The small molecule below binds the protein below.
Small molecule (SMILES): C=C1CN=c2nc(N)[nH]c(=O)c2=N1

Binding-site contacts:
Ligand atom C2 contacts residue ASP173 of chain 1.A at 3.2 Å.
Ligand atom C6A contacts residue PAB1 of chain 1.C at 2.5 Å.
Ligand atom N5 contacts residue PAB1 of chain 1.C at 3.8 Å.
Ligand atom N1 contacts residue ARG246 of chain 1.A at 3.7 Å.
Ligand atom C2 contacts residue ASN102 of chain 1.A at 3.5 Å.
Ligand atom N2 contacts residue ASN102 of chain 1.A at 2.7 Å (h-bond).
Ligand atom C6A contacts residue POP1 of chain 1.L at 2.9 Å.
Ligand atom C9 contacts residue ASP83 of chain 1.A at 3.9 Å.
Ligand atom O4 contacts residue ALA208 of chain 1.A at 3.2 Å.
Ligand atom C6A contacts residue LYS212 of chain 1.A at 3.7 Å.
Ligand atom N8 contacts residue ILE104 of chain 1.A at 3.7 Å.
Ligand atom N3 contacts residue ASP173 of chain 1.A at 2.7 Å (salt-bridge).
Ligand atom C9 contacts residue ARG246 of chain 1.A at 3.5 Å.
Ligand atom N3 contacts residue MET126 of chain 1.A at 3.4 Å (h-bond).
Ligand atom C6A contacts residue ARG246 of chain 1.A at 3.9 Å.
Ligand atom C10 contacts residue ARG246 of chain 1.A at 3.6 Å.
Ligand atom C6 contacts residue PHE179 of chain 1.A at 3.9 Å (hydrophobic).
Ligand atom N2 contacts residue ASP173 of chain 1.A at 2.8 Å (salt-bridge).
Ligand atom N1 contacts residue ASN102 of chain 1.A at 3.1 Å (h-bond).
Ligand atom C6 contacts residue POP1 of chain 1.L at 3.6 Å.
Ligand atom C4 contacts residue ALA208 of chain 1.A at 3.5 Å (hydrophobic).
Ligand atom C2 contacts residue MET126 of chain 1.A at 3.7 Å (hydrophobic).
Ligand atom C7 contacts residue ARG246 of chain 1.A at 3.4 Å.
Ligand atom C4 contacts residue LYS212 of chain 1.A at 3.9 Å.
Ligand atom C7 contacts residue ASP83 of chain 1.A at 3.4 Å.
Ligand atom C7 contacts residue PAB1 of chain 1.C at 3.5 Å.
Ligand atom N5 contacts residue ARG246 of chain 1.A at 3.5 Å (salt-bridge).
Ligand atom N5 contacts residue PHE179 of chain 1.A at 3.6 Å.
Ligand atom N3 contacts residue ALA208 of chain 1.A at 3.7 Å.
Ligand atom O4 contacts residue LYS212 of chain 1.A at 3.2 Å (salt-bridge).
Ligand atom C10 contacts residue PHE179 of chain 1.A at 3.8 Å (hydrophobic).
Ligand atom C6 contacts residue PAB1 of chain 1.C at 3.0 Å.
Ligand atom C4 contacts residue MET126 of chain 1.A at 3.8 Å (hydrophobic).
Ligand atom N8 contacts residue ASP83 of chain 1.A at 2.8 Å (salt-bridge).
Ligand atom C6 contacts residue LYS212 of chain 1.A at 3.9 Å.
Ligand atom N5 contacts residue LYS212 of chain 1.A at 3.0 Å (salt-bridge).
Ligand atom N8 contacts residue ARG246 of chain 1.A at 3.3 Å (salt-bridge).
Ligand atom C7 contacts residue SER50 of chain 1.A at 3.4 Å.
Ligand atom C6 contacts residue ARG246 of chain 1.A at 3.5 Å.
Ligand atom C7 contacts residue POP1 of chain 1.L at 3.6 Å.

Sequence of chain 1.A:
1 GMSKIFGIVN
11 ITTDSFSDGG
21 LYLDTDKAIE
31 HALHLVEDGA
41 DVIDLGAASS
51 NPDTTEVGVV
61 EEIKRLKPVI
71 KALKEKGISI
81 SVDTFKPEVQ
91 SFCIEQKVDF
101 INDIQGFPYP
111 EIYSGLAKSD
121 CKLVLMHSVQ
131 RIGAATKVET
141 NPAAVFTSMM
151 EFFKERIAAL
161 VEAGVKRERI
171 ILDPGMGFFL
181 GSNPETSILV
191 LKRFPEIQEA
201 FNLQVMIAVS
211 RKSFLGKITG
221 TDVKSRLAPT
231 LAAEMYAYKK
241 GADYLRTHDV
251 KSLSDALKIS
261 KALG